Sequence of chain 1.B:
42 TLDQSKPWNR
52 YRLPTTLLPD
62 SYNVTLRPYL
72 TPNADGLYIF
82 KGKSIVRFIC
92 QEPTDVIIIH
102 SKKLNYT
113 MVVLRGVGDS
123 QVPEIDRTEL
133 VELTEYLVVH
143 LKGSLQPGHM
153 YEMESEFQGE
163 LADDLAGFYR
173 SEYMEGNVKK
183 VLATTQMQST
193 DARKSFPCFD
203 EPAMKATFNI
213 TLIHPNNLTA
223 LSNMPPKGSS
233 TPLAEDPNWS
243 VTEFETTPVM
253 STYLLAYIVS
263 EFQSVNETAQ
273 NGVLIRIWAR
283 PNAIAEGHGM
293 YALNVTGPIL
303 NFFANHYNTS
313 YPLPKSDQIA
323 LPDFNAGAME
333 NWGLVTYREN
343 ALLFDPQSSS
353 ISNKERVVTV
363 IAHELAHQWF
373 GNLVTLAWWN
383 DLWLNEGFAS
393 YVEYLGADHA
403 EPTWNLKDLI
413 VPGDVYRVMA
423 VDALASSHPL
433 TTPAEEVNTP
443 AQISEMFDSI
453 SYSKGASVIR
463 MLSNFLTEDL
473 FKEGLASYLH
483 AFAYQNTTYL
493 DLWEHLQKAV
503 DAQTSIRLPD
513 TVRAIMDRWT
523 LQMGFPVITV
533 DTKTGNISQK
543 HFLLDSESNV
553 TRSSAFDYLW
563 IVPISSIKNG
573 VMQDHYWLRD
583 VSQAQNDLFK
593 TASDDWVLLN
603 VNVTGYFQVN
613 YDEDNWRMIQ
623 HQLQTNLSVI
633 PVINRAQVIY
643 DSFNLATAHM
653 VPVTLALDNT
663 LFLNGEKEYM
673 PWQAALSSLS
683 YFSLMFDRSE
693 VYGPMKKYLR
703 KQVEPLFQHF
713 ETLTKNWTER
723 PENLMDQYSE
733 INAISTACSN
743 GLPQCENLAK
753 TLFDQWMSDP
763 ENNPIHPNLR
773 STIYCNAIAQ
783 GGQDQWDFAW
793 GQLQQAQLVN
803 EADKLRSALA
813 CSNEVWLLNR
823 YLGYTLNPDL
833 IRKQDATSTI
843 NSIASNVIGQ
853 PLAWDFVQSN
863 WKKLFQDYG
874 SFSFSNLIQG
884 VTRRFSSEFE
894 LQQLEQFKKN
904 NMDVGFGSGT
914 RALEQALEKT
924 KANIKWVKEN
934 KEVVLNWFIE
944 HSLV

A protein and the small-molecule ligand that binds it are described below.
Small molecule (SMILES): CC(=O)N[C@@H]1[C@@H](O)[C@H](O)[C@@H](CO)O[C@H]1O

Binding-site contacts:
Ligand atom C3 contacts residue ASN310 of chain 1.B at 3.8 Å.
Ligand atom C4 contacts residue ASN310 of chain 1.B at 4.3 Å.
Ligand atom C6 contacts residue ASN310 of chain 1.B at 4.5 Å.
Ligand atom O5 contacts residue ASN310 of chain 1.B at 2.4 Å (h-bond).
Ligand atom C8 contacts residue SER312 of chain 1.B at 3.9 Å.
Ligand atom C5 contacts residue ASN310 of chain 1.B at 3.5 Å.
Ligand atom N2 contacts residue ASN310 of chain 1.B at 3.0 Å (h-bond).
Ligand atom C2 contacts residue ASN310 of chain 1.B at 2.7 Å.
Ligand atom C1 contacts residue ASN310 of chain 1.B at 1.4 Å.
Ligand atom C8 contacts residue ASN310 of chain 1.B at 4.3 Å.
Ligand atom C7 contacts residue ASN310 of chain 1.B at 3.4 Å.
Ligand atom O7 contacts residue ASN310 of chain 1.B at 3.6 Å.